Sequence of chain 48.B:
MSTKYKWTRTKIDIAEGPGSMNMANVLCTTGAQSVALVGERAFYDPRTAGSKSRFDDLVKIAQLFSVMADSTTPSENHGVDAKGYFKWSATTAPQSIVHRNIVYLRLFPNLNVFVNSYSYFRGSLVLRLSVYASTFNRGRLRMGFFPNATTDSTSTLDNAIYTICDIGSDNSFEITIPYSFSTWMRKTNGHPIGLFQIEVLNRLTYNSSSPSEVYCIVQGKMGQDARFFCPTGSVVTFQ

Sequence of chain 46.A:
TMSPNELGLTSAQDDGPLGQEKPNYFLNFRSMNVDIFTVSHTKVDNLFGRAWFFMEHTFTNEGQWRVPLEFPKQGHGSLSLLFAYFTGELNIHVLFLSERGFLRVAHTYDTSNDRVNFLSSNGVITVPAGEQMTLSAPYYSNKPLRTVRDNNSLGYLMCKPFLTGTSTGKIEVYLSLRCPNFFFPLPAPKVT

Sequence of chain 49.B:
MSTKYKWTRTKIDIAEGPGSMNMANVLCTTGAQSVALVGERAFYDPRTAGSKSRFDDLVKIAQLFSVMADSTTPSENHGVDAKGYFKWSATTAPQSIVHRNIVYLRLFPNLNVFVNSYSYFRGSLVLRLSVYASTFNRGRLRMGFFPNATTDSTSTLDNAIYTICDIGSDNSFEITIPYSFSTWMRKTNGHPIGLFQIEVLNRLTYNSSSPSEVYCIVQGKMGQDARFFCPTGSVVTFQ

A small-molecule ligand and the protein it binds are described below.
Small molecule (SMILES): Nc1nc(=O)c2ncn([C@@H]3O[C@H](CO)[C@@H](O[P](=O)(O)OC[C@H]4O[C@@H](n5ccc(=O)[nH]c5=O)[C@H](O)[C@@H]4O[P](=O)(O)OC[C@H]4O[C@@H](n5ccc(=O)[nH]c5=O)[C@H](O)[C@@H]4O[P](=O)(O)OC[C@H]4O[C@@H](n5ccc(=O)[nH]c5=O)[C@H](O)[C@@H]4O[P](=O)(O)OC[C@H]4O[C@@H](n5ccc(=O)[nH]c5=O)[C@H](O)[C@@H]4O[P](=O)(O)OC[C@H]4O[C@@H](n5ccc(=O)[nH]c5=O)[C@H](O)[C@@H]4O)[C@H]3O)c2[nH]1

Binding-site contacts:
Ligand atom N1 contacts residue TYR58 of chain 46.B at 3.6 Å.
Ligand atom OP2 contacts residue MET15 of chain 49.B at 3.5 Å.
Ligand atom C4 contacts residue TRP21 of chain 49.B at 3.7 Å (hydrophobic).
Ligand atom O2 contacts residue ARG55 of chain 46.B at 3.2 Å (salt-bridge).
Ligand atom O4 contacts residue ASN205 of chain 46.A at 3.4 Å (h-bond).
Ligand atom P contacts residue ARG202 of chain 46.A at 3.8 Å.
Ligand atom O4 contacts residue TRP21 of chain 49.B at 3.6 Å.
Ligand atom N3 contacts residue ARG55 of chain 46.B at 3.5 Å (salt-bridge).
Ligand atom C2 contacts residue TRP21 of chain 49.B at 3.8 Å (hydrophobic).
Ligand atom OP1 contacts residue LYS18 of chain 48.B at 3.3 Å (salt-bridge).
Ligand atom N1 contacts residue TRP21 of chain 49.B at 3.5 Å.
Ligand atom OP1 contacts residue TYR19 of chain 48.B at 3.1 Å (h-bond).
Ligand atom N1 contacts residue ALA56 of chain 46.B at 3.2 Å (h-bond).
Ligand atom N3 contacts residue TRP21 of chain 49.B at 3.8 Å.
Ligand atom C1' contacts residue ARG55 of chain 46.B at 3.4 Å.
Ligand atom O2' contacts residue ARG55 of chain 46.B at 2.7 Å (salt-bridge).
Ligand atom C5' contacts residue ARG202 of chain 46.A at 3.0 Å.
Ligand atom O6 contacts residue TYR58 of chain 46.B at 3.0 Å (h-bond).
Ligand atom N2 contacts residue THR17 of chain 49.B at 3.8 Å.
Ligand atom O2' contacts residue THR17 of chain 49.B at 3.3 Å (h-bond).
Ligand atom C2 contacts residue ALA56 of chain 46.B at 3.7 Å (hydrophobic).
Ligand atom C1' contacts residue TRP21 of chain 49.B at 3.7 Å (hydrophobic).
Ligand atom O4' contacts residue TRP21 of chain 49.B at 3.6 Å.
Ligand atom C2' contacts residue ARG55 of chain 46.B at 3.6 Å.
Ligand atom N2 contacts residue ALA56 of chain 46.B at 3.3 Å (h-bond).
Ligand atom O4 contacts residue ARG68 of chain 46.B at 3.7 Å.
Ligand atom O4' contacts residue CYS203 of chain 46.A at 3.5 Å (h-bond).
Ligand atom C4 contacts residue ARG68 of chain 46.B at 3.7 Å.
Ligand atom N2 contacts residue ARG55 of chain 46.B at 3.7 Å.
Ligand atom O3' contacts residue TYR19 of chain 48.B at 3.0 Å (h-bond).
Ligand atom O2' contacts residue TYR19 of chain 48.B at 3.4 Å.
Ligand atom C5 contacts residue TRP21 of chain 49.B at 3.4 Å (hydrophobic).
Ligand atom OP2 contacts residue ARG202 of chain 46.A at 2.5 Å (salt-bridge).
Ligand atom P contacts residue TYR19 of chain 48.B at 3.7 Å.
Ligand atom O2 contacts residue TYR58 of chain 46.B at 3.8 Å.
Ligand atom N3 contacts residue ASN205 of chain 46.A at 3.7 Å.
Ligand atom O3' contacts residue ARG55 of chain 46.B at 3.6 Å.
Ligand atom C6 contacts residue TRP21 of chain 49.B at 3.3 Å (hydrophobic).
Ligand atom OP2 contacts residue THR17 of chain 49.B at 3.2 Å.
Ligand atom C6 contacts residue TYR58 of chain 46.B at 3.5 Å (hydrophobic).

Sequence of chain 46.B:
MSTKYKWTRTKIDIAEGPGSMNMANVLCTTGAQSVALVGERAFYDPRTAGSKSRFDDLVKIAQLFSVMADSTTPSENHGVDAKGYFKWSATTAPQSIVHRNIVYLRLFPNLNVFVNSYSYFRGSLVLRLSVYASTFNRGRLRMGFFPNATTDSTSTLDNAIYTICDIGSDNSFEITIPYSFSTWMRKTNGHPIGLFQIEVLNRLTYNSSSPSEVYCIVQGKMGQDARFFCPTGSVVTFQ